Binding-site contacts:
Ligand atom N1 contacts residue GLY110 of chain 1.B at 4.0 Å.
Ligand atom C5 contacts residue MET249 of chain 1.B at 3.8 Å (hydrophobic).
Ligand atom C1 contacts residue SER292 of chain 1.B at 3.8 Å.
Ligand atom O3 contacts residue MET249 of chain 1.B at 3.0 Å.
Ligand atom O2 contacts residue PHE109 of chain 1.B at 4.4 Å.
Ligand atom C1 contacts residue TYR364 of chain 1.B at 3.4 Å (hydrophobic).
Ligand atom C2 contacts residue TYR364 of chain 1.B at 3.5 Å (hydrophobic).
Ligand atom O1 contacts residue TYR364 of chain 1.B at 4.2 Å.
Ligand atom N1 contacts residue LYS334 of chain 1.B at 3.5 Å (salt-bridge).
Ligand atom C5 contacts residue PHE109 of chain 1.B at 4.2 Å (hydrophobic).
Ligand atom O1 contacts residue MET368 of chain 1.B at 3.0 Å.
Ligand atom C6 contacts residue SER292 of chain 1.B at 4.1 Å.
Ligand atom C5 contacts residue GLY372 of chain 1.B at 4.0 Å.
Ligand atom S1 contacts residue MET249 of chain 1.B at 4.0 Å.
Ligand atom N1 contacts residue TYR364 of chain 1.B at 3.5 Å (h-bond).
Ligand atom C1 contacts residue LYS334 of chain 1.B at 1.3 Å.
Ligand atom C3 contacts residue MET249 of chain 1.B at 3.9 Å (hydrophobic).
Ligand atom O2 contacts residue THR111 of chain 1.B at 3.9 Å.
Ligand atom O1 contacts residue PHE109 of chain 1.B at 2.9 Å.
Ligand atom O4 contacts residue GLY372 of chain 1.B at 4.4 Å.
Ligand atom O2 contacts residue GLY110 of chain 1.B at 4.2 Å.
Ligand atom C2 contacts residue PHE109 of chain 1.B at 4.2 Å (hydrophobic).
Ligand atom C1 contacts residue PHE109 of chain 1.B at 3.7 Å (hydrophobic).
Ligand atom C2 contacts residue LYS334 of chain 1.B at 2.5 Å.
Ligand atom O1 contacts residue LYS334 of chain 1.B at 2.2 Å (salt-bridge).
Ligand atom C6 contacts residue VAL305 of chain 1.B at 3.6 Å (hydrophobic).
Ligand atom C1 contacts residue MET368 of chain 1.B at 3.9 Å (hydrophobic).
Ligand atom C3 contacts residue LYS334 of chain 1.B at 3.5 Å.
Ligand atom N1 contacts residue MET249 of chain 1.B at 3.7 Å.
Ligand atom C2 contacts residue MET249 of chain 1.B at 3.5 Å (hydrophobic).
Ligand atom C2 contacts residue SER292 of chain 1.B at 3.6 Å.
Ligand atom N1 contacts residue PHE109 of chain 1.B at 3.4 Å.
Ligand atom C3 contacts residue LEU371 of chain 1.B at 4.1 Å (hydrophobic).
Ligand atom C6 contacts residue LYS334 of chain 1.B at 3.7 Å.
Ligand atom C3 contacts residue SER292 of chain 1.B at 4.4 Å.
Ligand atom C1 contacts residue VAL305 of chain 1.B at 4.4 Å (hydrophobic).
Ligand atom O1 contacts residue GLY372 of chain 1.B at 3.9 Å.
Ligand atom C4 contacts residue MET249 of chain 1.B at 3.4 Å (hydrophobic).
Ligand atom C6 contacts residue MET249 of chain 1.B at 4.1 Å (hydrophobic).
Ligand atom O2 contacts residue GLY372 of chain 1.B at 4.4 Å.

Sequence of chain 1.B:
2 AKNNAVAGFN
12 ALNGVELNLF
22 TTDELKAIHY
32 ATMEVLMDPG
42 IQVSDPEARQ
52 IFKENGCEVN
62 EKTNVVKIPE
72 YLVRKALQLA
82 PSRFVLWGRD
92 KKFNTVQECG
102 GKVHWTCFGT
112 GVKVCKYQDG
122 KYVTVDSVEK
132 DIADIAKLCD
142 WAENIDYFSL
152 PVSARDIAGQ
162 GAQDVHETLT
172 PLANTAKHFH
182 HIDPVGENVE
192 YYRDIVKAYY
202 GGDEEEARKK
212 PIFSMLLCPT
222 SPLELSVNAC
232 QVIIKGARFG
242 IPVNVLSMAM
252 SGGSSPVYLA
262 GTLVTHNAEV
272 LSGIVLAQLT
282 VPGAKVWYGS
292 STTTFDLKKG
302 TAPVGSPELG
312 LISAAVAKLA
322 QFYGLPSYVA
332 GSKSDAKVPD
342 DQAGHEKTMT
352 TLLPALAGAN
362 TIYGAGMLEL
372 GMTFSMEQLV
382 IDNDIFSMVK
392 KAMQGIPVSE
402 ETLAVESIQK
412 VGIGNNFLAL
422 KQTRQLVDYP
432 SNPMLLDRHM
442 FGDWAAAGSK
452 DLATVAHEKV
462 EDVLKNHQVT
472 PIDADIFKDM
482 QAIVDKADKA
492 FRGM

This small molecule binds to this protein.
Small molecule (SMILES): C[C@@H]1C[C@H](S(=O)(=O)O)N[C@H]1C(=O)O